A small-molecule ligand and the protein it binds are described below.
Small molecule (SMILES): Nc1ccn([C@H]2CC[C@@H](CO[P](=O)(O)O[P](=O)(O)OP(=O)(O)O)O2)c(=O)n1

Sequence of chain 1.E:
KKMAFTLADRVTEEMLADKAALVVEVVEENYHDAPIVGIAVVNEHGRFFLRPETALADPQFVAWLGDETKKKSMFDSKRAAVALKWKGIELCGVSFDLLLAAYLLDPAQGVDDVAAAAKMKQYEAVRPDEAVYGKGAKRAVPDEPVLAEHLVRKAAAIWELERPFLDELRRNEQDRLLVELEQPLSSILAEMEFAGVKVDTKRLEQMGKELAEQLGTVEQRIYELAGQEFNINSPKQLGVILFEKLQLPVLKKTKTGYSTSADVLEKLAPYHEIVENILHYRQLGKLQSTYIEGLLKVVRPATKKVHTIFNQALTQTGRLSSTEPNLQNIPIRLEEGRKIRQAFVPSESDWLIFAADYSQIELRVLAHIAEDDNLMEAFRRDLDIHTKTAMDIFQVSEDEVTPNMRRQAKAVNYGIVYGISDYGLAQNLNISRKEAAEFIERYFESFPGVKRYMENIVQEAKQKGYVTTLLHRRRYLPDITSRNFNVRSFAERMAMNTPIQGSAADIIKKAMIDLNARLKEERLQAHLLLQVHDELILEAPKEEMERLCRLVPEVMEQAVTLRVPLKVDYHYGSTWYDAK

Binding-site contacts:
Ligand atom O3G contacts residue SER359 of chain 1.E at 3.6 Å.
Ligand atom O2B contacts residue GLN360 of chain 1.E at 3.3 Å (h-bond).
Ligand atom O1B contacts residue TYR414 of chain 1.E at 2.6 Å (h-bond).
Ligand atom PB contacts residue MG1 of chain 1.K at 3.4 Å.
Ligand atom O2G contacts residue TYR358 of chain 1.E at 3.0 Å (h-bond).
Ligand atom O1B contacts residue HIS386 of chain 1.E at 2.9 Å (h-bond).
Ligand atom O3B contacts residue LYS410 of chain 1.E at 3.2 Å.
Ligand atom O4' contacts residue ARG319 of chain 1.E at 3.0 Å (salt-bridge).
Ligand atom N4 contacts residue DDG9 of chain 1.A at 3.5 Å (h-bond).
Ligand atom C5' contacts residue ASP534 of chain 1.E at 3.4 Å.
Ligand atom O1G contacts residue ARG406 of chain 1.E at 2.9 Å (salt-bridge).
Ligand atom N1 contacts residue DDG9 of chain 1.A at 3.6 Å.
Ligand atom O2B contacts residue MG1 of chain 1.K at 2.2 Å.
Ligand atom O2 contacts residue DDG9 of chain 1.A at 3.5 Å (h-bond).
Ligand atom PG contacts residue MG1 of chain 1.K at 3.4 Å.
Ligand atom O2B contacts residue ASP534 of chain 1.E at 3.2 Å (salt-bridge).
Ligand atom O5' contacts residue DDG9 of chain 1.A at 3.1 Å.
Ligand atom N3 contacts residue DDG9 of chain 1.A at 3.5 Å (h-bond).
Ligand atom O1G contacts residue LYS410 of chain 1.E at 3.1 Å (salt-bridge).
Ligand atom O4' contacts residue DDG9 of chain 1.A at 3.2 Å.
Ligand atom O3B contacts residue HIS386 of chain 1.E at 3.4 Å (h-bond).
Ligand atom O2A contacts residue MG1 of chain 1.K at 2.1 Å.
Ligand atom O3A contacts residue LYS410 of chain 1.E at 3.5 Å.
Ligand atom O1B contacts residue GLN360 of chain 1.E at 3.0 Å.
Ligand atom O2B contacts residue ILE361 of chain 1.E at 3.4 Å (h-bond).
Ligand atom C3' contacts residue TYR414 of chain 1.E at 3.6 Å (hydrophobic).
Ligand atom O2G contacts residue ASP357 of chain 1.E at 3.0 Å (salt-bridge).
Ligand atom O1A contacts residue LYS410 of chain 1.E at 2.7 Å (salt-bridge).
Ligand atom C1' contacts residue ARG319 of chain 1.E at 3.4 Å.
Ligand atom O3G contacts residue GLN360 of chain 1.E at 2.8 Å (h-bond).
Ligand atom O3G contacts residue ARG406 of chain 1.E at 3.0 Å (salt-bridge).
Ligand atom C5' contacts residue DDG9 of chain 1.A at 3.3 Å.
Ligand atom PA contacts residue MG1 of chain 1.K at 3.5 Å.
Ligand atom O2B contacts residue TYR358 of chain 1.E at 3.1 Å (h-bond).
Ligand atom O1B contacts residue ILE361 of chain 1.E at 3.6 Å.
Ligand atom C2 contacts residue DDG9 of chain 1.A at 3.4 Å.
Ligand atom C2' contacts residue GLU362 of chain 1.E at 3.2 Å.
Ligand atom O2G contacts residue MG1 of chain 1.K at 1.9 Å.
Ligand atom C4 contacts residue DDG9 of chain 1.A at 3.5 Å.
Ligand atom O2A contacts residue ASP534 of chain 1.E at 2.9 Å (salt-bridge).